This protein binds this small molecule.
Small molecule (SMILES): CC(=O)N[C@@H]1[C@@H](O)[C@H](O)[C@@H](CO)O[C@H]1O

Sequence of chain 2.A:
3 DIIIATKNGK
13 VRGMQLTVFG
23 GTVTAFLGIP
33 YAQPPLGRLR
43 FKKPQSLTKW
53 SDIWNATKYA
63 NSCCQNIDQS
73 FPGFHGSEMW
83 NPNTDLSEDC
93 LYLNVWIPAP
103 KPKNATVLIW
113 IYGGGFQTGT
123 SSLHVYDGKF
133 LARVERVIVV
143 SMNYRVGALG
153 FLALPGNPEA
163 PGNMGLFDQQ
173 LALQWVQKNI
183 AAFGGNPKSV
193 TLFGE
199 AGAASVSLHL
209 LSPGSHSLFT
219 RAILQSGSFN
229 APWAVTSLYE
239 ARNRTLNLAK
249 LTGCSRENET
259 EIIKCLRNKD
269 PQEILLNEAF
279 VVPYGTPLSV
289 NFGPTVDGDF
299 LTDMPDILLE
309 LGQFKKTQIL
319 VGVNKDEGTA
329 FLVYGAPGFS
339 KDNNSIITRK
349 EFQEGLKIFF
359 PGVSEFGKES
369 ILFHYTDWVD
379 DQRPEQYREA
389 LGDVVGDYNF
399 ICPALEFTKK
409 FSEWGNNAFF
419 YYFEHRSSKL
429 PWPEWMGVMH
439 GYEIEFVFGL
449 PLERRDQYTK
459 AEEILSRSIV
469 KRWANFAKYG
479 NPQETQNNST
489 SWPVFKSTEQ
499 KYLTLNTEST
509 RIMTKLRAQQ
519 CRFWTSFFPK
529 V

Binding-site contacts:
Ligand atom C2 contacts residue ARG14 of chain 2.A at 4.2 Å.
Ligand atom C5 contacts residue ARG14 of chain 2.A at 4.2 Å.
Ligand atom C2 contacts residue ASN57 of chain 2.A at 2.5 Å.
Ligand atom O5 contacts residue ARG14 of chain 2.A at 3.7 Å.
Ligand atom C4 contacts residue ASN57 of chain 2.A at 4.2 Å.
Ligand atom O5 contacts residue ASN57 of chain 2.A at 2.4 Å (h-bond).
Ligand atom C7 contacts residue ASN57 of chain 2.A at 3.4 Å.
Ligand atom C8 contacts residue ASN57 of chain 2.A at 3.6 Å.
Ligand atom C3 contacts residue ASN57 of chain 2.A at 3.8 Å.
Ligand atom C3 contacts residue ARG14 of chain 2.A at 4.3 Å.
Ligand atom N2 contacts residue ASN57 of chain 2.A at 2.9 Å (h-bond).
Ligand atom C1 contacts residue ASN57 of chain 2.A at 1.5 Å.
Ligand atom O7 contacts residue ASN57 of chain 2.A at 4.1 Å.
Ligand atom C5 contacts residue ASN57 of chain 2.A at 3.7 Å.
Ligand atom C1 contacts residue ARG14 of chain 2.A at 3.2 Å.